A small-molecule ligand and the protein it binds are described below.
Small molecule (SMILES): Nc1ccn([C@@H]2O[C@H](CO[P](=O)(O)O[C@H]3[C@@H](O)[C@H](n4ccc(=O)[nH]c4=O)O[C@@H]3CO[P](=O)(O)O[C@H]3[C@@H](O)[C@H](n4ccc(N)nc4=O)O[C@@H]3CO)[C@@H](O[P](=O)(O)OC[C@H]3O[C@@H](n4ccc(=O)[nH]c4=O)[C@H](O)[C@@H]3O[P](=O)(O)OC[C@H]3O[C@@H](n4ccc(N)nc4=O)[C@H](O)[C@@H]3O[P](=O)(O)OC[C@H]3O[C@@H](n4ccc(=O)[nH]c4=O)[C@H](O)[C@@H]3O)[C@H]2O)c(=O)n1

Binding-site contacts:
Ligand atom O4 contacts residue HIS109 of chain 1.C at 3.3 Å (h-bond).
Ligand atom O2 contacts residue ASN111 of chain 1.C at 3.5 Å (h-bond).
Ligand atom N4 contacts residue SER107 of chain 1.C at 3.5 Å.
Ligand atom C1' contacts residue GLN113 of chain 1.C at 3.5 Å.
Ligand atom C6 contacts residue PHE69 of chain 1.C at 3.5 Å (hydrophobic).
Ligand atom OP1 contacts residue LYS66 of chain 1.C at 2.7 Å (salt-bridge).
Ligand atom O2 contacts residue HIS109 of chain 1.C at 3.2 Å.
Ligand atom C5 contacts residue HIS109 of chain 1.C at 3.3 Å.
Ligand atom O2 contacts residue LEU38 of chain 1.C at 3.5 Å.
Ligand atom C5' contacts residue ASN74 of chain 1.C at 3.2 Å.
Ligand atom C2 contacts residue HIS109 of chain 1.C at 3.4 Å.
Ligand atom OP1 contacts residue ASN74 of chain 1.C at 3.2 Å (h-bond).
Ligand atom O4' contacts residue PRO115 of chain 1.C at 3.5 Å.
Ligand atom OP1 contacts residue LYS66 of chain 1.C at 2.8 Å (salt-bridge).
Ligand atom O2 contacts residue VAL112 of chain 1.C at 3.3 Å.
Ligand atom N1 contacts residue LEU38 of chain 1.C at 3.5 Å.
Ligand atom N3 contacts residue LYS108 of chain 1.C at 3.5 Å (salt-bridge).
Ligand atom OP1 contacts residue LEU124 of chain 1.C at 3.5 Å.
Ligand atom N3 contacts residue LEU38 of chain 1.C at 3.5 Å.
Ligand atom C2 contacts residue LEU38 of chain 1.C at 3.5 Å (hydrophobic).
Ligand atom O5' contacts residue LYS66 of chain 1.C at 3.5 Å (salt-bridge).
Ligand atom C2' contacts residue HIS109 of chain 1.C at 3.4 Å.
Ligand atom C2' contacts residue LEU68 of chain 1.C at 3.4 Å (hydrophobic).
Ligand atom C3' contacts residue LEU68 of chain 1.C at 3.5 Å (hydrophobic).
Ligand atom O2' contacts residue ARG116 of chain 1.C at 3.3 Å.
Ligand atom O2' contacts residue HIS109 of chain 1.C at 2.7 Å (h-bond).
Ligand atom C4 contacts residue HIS109 of chain 1.C at 3.5 Å.
Ligand atom O3' contacts residue ARG103 of chain 1.C at 3.4 Å (salt-bridge).
Ligand atom O2 contacts residue SER107 of chain 1.C at 2.9 Å (h-bond).
Ligand atom OP2 contacts residue ASN74 of chain 1.C at 3.4 Å (h-bond).
Ligand atom N3 contacts residue SER107 of chain 1.C at 3.0 Å (h-bond).
Ligand atom OP1 contacts residue ARG103 of chain 1.C at 2.8 Å (salt-bridge).
Ligand atom O4' contacts residue LEU76 of chain 1.C at 3.5 Å.
Ligand atom O4' contacts residue LEU38 of chain 1.C at 3.3 Å.
Ligand atom O4' contacts residue LYS66 of chain 1.C at 3.4 Å.
Ligand atom N3 contacts residue ASN111 of chain 1.C at 2.9 Å (h-bond).
Ligand atom C2 contacts residue SER107 of chain 1.C at 3.4 Å.
Ligand atom O2' contacts residue GLN113 of chain 1.C at 3.0 Å (h-bond).
Ligand atom C5 contacts residue ARG103 of chain 1.C at 3.5 Å.
Ligand atom O2 contacts residue GLN113 of chain 1.C at 3.1 Å (h-bond).

Sequence of chain 1.C:
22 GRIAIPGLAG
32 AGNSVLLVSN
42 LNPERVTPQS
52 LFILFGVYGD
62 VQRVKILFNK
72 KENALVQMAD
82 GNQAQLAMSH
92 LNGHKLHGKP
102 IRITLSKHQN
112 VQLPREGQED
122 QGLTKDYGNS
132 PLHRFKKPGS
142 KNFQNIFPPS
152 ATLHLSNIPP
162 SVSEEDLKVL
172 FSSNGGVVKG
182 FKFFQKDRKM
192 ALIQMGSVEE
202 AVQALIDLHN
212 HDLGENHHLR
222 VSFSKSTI